Sequence of chain 1.A:
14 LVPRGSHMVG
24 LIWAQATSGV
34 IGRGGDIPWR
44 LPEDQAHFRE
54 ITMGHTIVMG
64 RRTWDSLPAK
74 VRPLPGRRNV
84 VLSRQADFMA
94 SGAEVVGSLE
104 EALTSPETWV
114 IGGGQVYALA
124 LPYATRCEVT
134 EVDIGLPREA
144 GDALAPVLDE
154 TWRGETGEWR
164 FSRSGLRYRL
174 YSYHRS

Binding-site contacts:
Ligand atom N07 contacts residue TRP26 of chain 1.A at 3.4 Å.
Ligand atom N06 contacts residue THR133 of chain 1.A at 3.9 Å.
Ligand atom N06 contacts residue ALA27 of chain 1.A at 3.7 Å.
Ligand atom N09 contacts residue TYR120 of chain 1.A at 3.4 Å (h-bond).
Ligand atom C08 contacts residue PHE51 of chain 1.A at 3.5 Å (hydrophobic).
Ligand atom N06 contacts residue ASP47 of chain 1.A at 2.7 Å (salt-bridge).
Ligand atom C18 contacts residue ASP39 of chain 1.A at 3.6 Å.
Ligand atom N07 contacts residue NAP1 of chain 1.B at 3.7 Å.
Ligand atom C05 contacts residue ASP47 of chain 1.A at 3.5 Å.
Ligand atom N17 contacts residue ILE40 of chain 1.A at 3.6 Å.
Ligand atom C03 contacts residue ASP47 of chain 1.A at 3.6 Å.
Ligand atom C19 contacts residue ARG43 of chain 1.A at 3.6 Å.
Ligand atom C10 contacts residue NAP1 of chain 1.B at 3.6 Å.
Ligand atom N09 contacts residue PHE51 of chain 1.A at 3.7 Å.
Ligand atom C19 contacts residue ASP39 of chain 1.A at 3.8 Å.
Ligand atom C05 contacts residue ALA27 of chain 1.A at 3.7 Å (hydrophobic).
Ligand atom C08 contacts residue ILE25 of chain 1.A at 3.6 Å (hydrophobic).
Ligand atom N06 contacts residue NA1 of chain 1.D at 3.1 Å (h-bond).
Ligand atom N09 contacts residue ILE114 of chain 1.A at 3.0 Å (h-bond).
Ligand atom N07 contacts residue PHE51 of chain 1.A at 3.5 Å.
Ligand atom O25 contacts residue GLN48 of chain 1.A at 3.5 Å (h-bond).
Ligand atom C01 contacts residue EDO1 of chain 1.G at 3.8 Å.
Ligand atom N09 contacts residue NAP1 of chain 1.B at 3.8 Å.
Ligand atom C02 contacts residue EDO1 of chain 1.G at 3.8 Å.
Ligand atom N04 contacts residue ASP47 of chain 1.A at 2.7 Å (salt-bridge).
Ligand atom C02 contacts residue ILE40 of chain 1.A at 3.7 Å (hydrophobic).
Ligand atom C05 contacts residue TRP26 of chain 1.A at 3.8 Å (hydrophobic).
Ligand atom C02 contacts residue ASP47 of chain 1.A at 3.6 Å.
Ligand atom C18 contacts residue ILE40 of chain 1.A at 3.8 Å (hydrophobic).
Ligand atom C12 contacts residue PHE51 of chain 1.A at 3.5 Å (hydrophobic).
Ligand atom N09 contacts residue ILE25 of chain 1.A at 2.9 Å (h-bond).
Ligand atom N07 contacts residue ILE25 of chain 1.A at 3.5 Å (h-bond).
Ligand atom N07 contacts residue ALA27 of chain 1.A at 3.8 Å.
Ligand atom O15 contacts residue LEU70 of chain 1.A at 3.5 Å.
Ligand atom C08 contacts residue NAP1 of chain 1.B at 3.4 Å.
Ligand atom O11 contacts residue NAP1 of chain 1.B at 3.5 Å.
Ligand atom C16 contacts residue LEU70 of chain 1.A at 3.9 Å (hydrophobic).
Ligand atom C05 contacts residue PHE51 of chain 1.A at 3.9 Å (hydrophobic).
Ligand atom C01 contacts residue ASP47 of chain 1.A at 3.7 Å.
Ligand atom N06 contacts residue TRP26 of chain 1.A at 3.6 Å.

This small molecule binds to this protein.
Small molecule (SMILES): CCc1nc(N)nc(N)c1OCCCOc1ncccc1/C=C/CO